Sequence of chain 2.A:
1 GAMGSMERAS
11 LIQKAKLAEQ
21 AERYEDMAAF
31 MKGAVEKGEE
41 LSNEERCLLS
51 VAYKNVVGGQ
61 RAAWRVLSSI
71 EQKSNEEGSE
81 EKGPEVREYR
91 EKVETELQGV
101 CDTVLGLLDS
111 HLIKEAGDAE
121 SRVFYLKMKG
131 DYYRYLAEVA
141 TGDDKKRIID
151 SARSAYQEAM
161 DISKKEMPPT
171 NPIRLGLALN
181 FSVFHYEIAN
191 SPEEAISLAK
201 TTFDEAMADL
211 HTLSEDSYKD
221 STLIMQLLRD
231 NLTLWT

Sequence of chain 2.B:
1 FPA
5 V

Binding-site contacts:
Ligand atom C17 contacts residue ILE173 of chain 2.A at 4.0 Å (hydrophobic).
Ligand atom O06 contacts residue LF51 of chain 2.G at 4.3 Å.
Ligand atom C16 contacts residue ILE224 of chain 2.A at 3.5 Å (hydrophobic).
Ligand atom S12 contacts residue PHE124 of chain 2.A at 3.9 Å.
Ligand atom C11 contacts residue CYS47 of chain 2.A at 3.1 Å (hydrophobic).
Ligand atom C14 contacts residue VAL5 of chain 2.B at 3.9 Å (hydrophobic).
Ligand atom C03 contacts residue VAL5 of chain 2.B at 3.5 Å (hydrophobic).
Ligand atom N09 contacts residue CYS47 of chain 2.A at 4.4 Å.
Ligand atom C11 contacts residue VAL51 of chain 2.A at 3.9 Å (hydrophobic).
Ligand atom CL1 contacts residue PRO172 of chain 2.A at 4.4 Å.
Ligand atom CL1 contacts residue VAL5 of chain 2.B at 4.5 Å.
Ligand atom C11 contacts residue LF51 of chain 2.G at 4.2 Å.
Ligand atom CL1 contacts residue ILE173 of chain 2.A at 4.0 Å.
Ligand atom N09 contacts residue LF51 of chain 2.G at 2.8 Å (h-bond).
Ligand atom C17 contacts residue VAL5 of chain 2.B at 4.3 Å (hydrophobic).
Ligand atom O13 contacts residue LF51 of chain 2.G at 3.4 Å.
Ligand atom CL1 contacts residue GLY176 of chain 2.A at 4.5 Å.
Ligand atom C02 contacts residue VAL5 of chain 2.B at 4.0 Å (hydrophobic).
Ligand atom C10 contacts residue CYS47 of chain 2.A at 3.5 Å (hydrophobic).
Ligand atom C07 contacts residue LF51 of chain 2.G at 4.0 Å.
Ligand atom C15 contacts residue LF51 of chain 2.G at 3.3 Å.
Ligand atom C05 contacts residue ILE224 of chain 2.A at 4.3 Å (hydrophobic).
Ligand atom C04 contacts residue VAL5 of chain 2.B at 4.0 Å (hydrophobic).
Ligand atom C16 contacts residue PRO172 of chain 2.A at 3.8 Å (hydrophobic).
Ligand atom C17 contacts residue PRO172 of chain 2.A at 3.1 Å (hydrophobic).
Ligand atom C17 contacts residue ILE224 of chain 2.A at 4.0 Å (hydrophobic).
Ligand atom C15 contacts residue LEU223 of chain 2.A at 3.9 Å (hydrophobic).
Ligand atom C10 contacts residue LF51 of chain 2.G at 3.1 Å.
Ligand atom C02 contacts residue PRO172 of chain 2.A at 4.2 Å (hydrophobic).
Ligand atom CL1 contacts residue LYS127 of chain 2.A at 3.4 Å.
Ligand atom S12 contacts residue CYS47 of chain 2.A at 2.0 Å (h-bond).
Ligand atom CL1 contacts residue PHE124 of chain 2.A at 4.2 Å.
Ligand atom C08 contacts residue LF51 of chain 2.G at 3.4 Å.
Ligand atom O06 contacts residue ILE224 of chain 2.A at 4.4 Å.

This protein binds this small molecule.
Small molecule (SMILES): CC(C)(Oc1ccc(Cl)cc1)C(=O)NCCS